Sequence of chain 2.C:
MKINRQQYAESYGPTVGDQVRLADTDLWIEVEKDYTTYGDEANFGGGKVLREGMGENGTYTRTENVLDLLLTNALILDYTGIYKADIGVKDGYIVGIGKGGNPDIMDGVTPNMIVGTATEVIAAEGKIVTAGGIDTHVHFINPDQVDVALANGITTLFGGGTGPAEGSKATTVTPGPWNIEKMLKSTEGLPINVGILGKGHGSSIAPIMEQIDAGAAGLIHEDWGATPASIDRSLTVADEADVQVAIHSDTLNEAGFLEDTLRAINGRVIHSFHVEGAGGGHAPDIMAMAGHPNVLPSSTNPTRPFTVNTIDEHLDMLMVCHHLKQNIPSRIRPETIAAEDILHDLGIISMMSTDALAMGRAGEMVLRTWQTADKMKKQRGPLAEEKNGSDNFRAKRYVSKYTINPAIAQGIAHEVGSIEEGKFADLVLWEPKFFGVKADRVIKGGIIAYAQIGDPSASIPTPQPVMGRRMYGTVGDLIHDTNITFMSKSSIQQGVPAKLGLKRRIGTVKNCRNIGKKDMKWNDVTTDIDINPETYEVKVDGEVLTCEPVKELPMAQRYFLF

Binding-site contacts:
Ligand atom C4 contacts residue GLN387 of chain 2.C at 4.2 Å.
Ligand atom C1 contacts residue THR554 of chain 2.C at 4.3 Å.
Ligand atom AU1 contacts residue CYS555 of chain 2.C at 2.2 Å.
Ligand atom C2 contacts residue CYS555 of chain 2.C at 4.5 Å (hydrophobic).
Ligand atom C6 contacts residue GLU556 of chain 2.C at 3.5 Å.
Ligand atom C5 contacts residue GLN387 of chain 2.C at 3.6 Å.
Ligand atom P1 contacts residue GLN387 of chain 2.C at 4.4 Å.
Ligand atom AU1 contacts residue GLN387 of chain 2.C at 3.6 Å.
Ligand atom C2 contacts residue THR554 of chain 2.C at 3.4 Å.
Ligand atom C3 contacts residue GLN387 of chain 2.C at 3.8 Å.
Ligand atom P1 contacts residue CYS555 of chain 2.C at 4.5 Å.
Ligand atom C1 contacts residue GLU556 of chain 2.C at 4.1 Å.
Ligand atom C4 contacts residue ARG388 of chain 2.C at 4.2 Å.
Ligand atom AU1 contacts residue THR554 of chain 2.C at 3.9 Å.
Ligand atom AU1 contacts residue GLU556 of chain 2.C at 3.9 Å.

This protein binds this small molecule.
Small molecule (SMILES): CC[P-]([Au+])(CC)CC